Binding-site contacts:
Ligand atom CAD contacts residue SER44 of chain 1.A at 3.3 Å.
Ligand atom NAC contacts residue ALA67 of chain 1.A at 4.5 Å.
Ligand atom CAB contacts residue ALA67 of chain 1.A at 3.8 Å (hydrophobic).
Ligand atom CAB contacts residue LYS69 of chain 1.A at 3.6 Å.
Ligand atom NAC contacts residue SER68 of chain 1.A at 4.5 Å.
Ligand atom OAE contacts residue ALA67 of chain 1.A at 4.2 Å.
Ligand atom NAC contacts residue SER44 of chain 1.A at 4.2 Å.
Ligand atom CAB contacts residue SER68 of chain 1.A at 3.4 Å.
Ligand atom OAE contacts residue ILE46 of chain 1.A at 4.5 Å.
Ligand atom CAB contacts residue SER70 of chain 1.A at 4.3 Å.
Ligand atom OAE contacts residue GLY45 of chain 1.A at 3.3 Å (h-bond).
Ligand atom OAE contacts residue SER44 of chain 1.A at 4.0 Å.
Ligand atom CAA contacts residue SER68 of chain 1.A at 4.3 Å.

The protein below binds the small molecule below.
Small molecule (SMILES): C[N+](C)(C)[O-]

Sequence of chain 1.A:
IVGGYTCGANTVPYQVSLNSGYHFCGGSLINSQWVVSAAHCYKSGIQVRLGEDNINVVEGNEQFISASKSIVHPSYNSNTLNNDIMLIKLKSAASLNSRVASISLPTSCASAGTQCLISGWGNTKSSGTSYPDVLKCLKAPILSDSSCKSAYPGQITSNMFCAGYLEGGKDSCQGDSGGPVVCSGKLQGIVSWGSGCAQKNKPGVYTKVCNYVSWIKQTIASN